Sequence of chain 2.A:
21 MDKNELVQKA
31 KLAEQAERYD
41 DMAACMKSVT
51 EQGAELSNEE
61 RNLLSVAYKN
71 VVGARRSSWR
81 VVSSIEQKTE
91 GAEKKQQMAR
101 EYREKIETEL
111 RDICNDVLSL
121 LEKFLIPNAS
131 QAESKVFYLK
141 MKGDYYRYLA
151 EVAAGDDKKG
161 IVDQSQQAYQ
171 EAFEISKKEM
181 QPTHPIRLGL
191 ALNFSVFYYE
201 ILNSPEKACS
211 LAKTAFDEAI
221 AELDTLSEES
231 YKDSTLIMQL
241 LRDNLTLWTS

A small-molecule ligand and the protein it binds are described below.
Small molecule (SMILES): CC(C)C[C@H](NC(=O)[C@H](COP(=O)(O)O)NC(=O)CNC(=O)CN)C(=O)N1CCC[C@H]1C(=O)N[C@H](C=O)CC(N)=O

Binding-site contacts:
Ligand atom O1P contacts residue LYS69 of chain 2.A at 2.8 Å (salt-bridge).
Ligand atom OD1 contacts residue VAL66 of chain 2.A at 3.9 Å.
Ligand atom O2P contacts residue LYS69 of chain 2.A at 4.0 Å.
Ligand atom O1P contacts residue ARG76 of chain 2.A at 2.5 Å (salt-bridge).
Ligand atom CA contacts residue ASN193 of chain 2.A at 3.7 Å.
Ligand atom N contacts residue LEU240 of chain 2.A at 3.8 Å.
Ligand atom CB contacts residue ASN193 of chain 2.A at 3.5 Å.
Ligand atom CD2 contacts residue LYS140 of chain 2.A at 4.0 Å.
Ligand atom N contacts residue LEU192 of chain 2.A at 3.8 Å.
Ligand atom O contacts residue VAL196 of chain 2.A at 3.8 Å.
Ligand atom C contacts residue ASN193 of chain 2.A at 3.8 Å.
Ligand atom ND2 contacts residue ASN70 of chain 2.A at 3.7 Å.
Ligand atom N contacts residue ASN193 of chain 2.A at 3.0 Å (h-bond).
Ligand atom P contacts residue TYR148 of chain 2.A at 3.8 Å.
Ligand atom N contacts residue ASN244 of chain 2.A at 3.1 Å (h-bond).
Ligand atom C contacts residue ASN244 of chain 2.A at 3.5 Å.
Ligand atom CB contacts residue VAL66 of chain 2.A at 4.0 Å (hydrophobic).
Ligand atom O contacts residue ASN244 of chain 2.A at 2.9 Å (h-bond).
Ligand atom C contacts residue LEU192 of chain 2.A at 3.9 Å (hydrophobic).
Ligand atom O1P contacts residue TYR148 of chain 2.A at 3.9 Å.
Ligand atom CA contacts residue LEU192 of chain 2.A at 3.9 Å (hydrophobic).
Ligand atom C contacts residue VAL196 of chain 2.A at 4.0 Å (hydrophobic).
Ligand atom CA contacts residue ASN193 of chain 2.A at 3.8 Å.
Ligand atom O3P contacts residue ARG76 of chain 2.A at 2.9 Å (salt-bridge).
Ligand atom ND2 contacts residue LYS69 of chain 2.A at 3.9 Å.
Ligand atom O contacts residue LEU192 of chain 2.A at 3.5 Å.
Ligand atom P contacts residue ARG76 of chain 2.A at 3.6 Å.
Ligand atom OD1 contacts residue LYS69 of chain 2.A at 3.6 Å.
Ligand atom O2P contacts residue ARG147 of chain 2.A at 2.9 Å (salt-bridge).
Ligand atom CB contacts residue ASN193 of chain 2.A at 3.6 Å.
Ligand atom N contacts residue ASP243 of chain 2.A at 3.5 Å.
Ligand atom O2P contacts residue TYR148 of chain 2.A at 2.6 Å (h-bond).
Ligand atom CA contacts residue ASN244 of chain 2.A at 3.5 Å.
Ligand atom CD contacts residue LEU240 of chain 2.A at 3.6 Å (hydrophobic).
Ligand atom P contacts residue ARG147 of chain 2.A at 3.9 Å.
Ligand atom O2P contacts residue ASN193 of chain 2.A at 4.0 Å.
Ligand atom CD1 contacts residue LEU192 of chain 2.A at 4.0 Å (hydrophobic).
Ligand atom O3P contacts residue ARG147 of chain 2.A at 2.8 Å (salt-bridge).
Ligand atom P contacts residue LYS69 of chain 2.A at 4.0 Å.
Ligand atom CD1 contacts residue ILE237 of chain 2.A at 3.8 Å (hydrophobic).